The small molecule below binds the protein below.
Small molecule (SMILES): CC(=O)N[C@@H]1[C@@H](O)[C@H](O)[C@@H](CO)O[C@H]1O

Binding-site contacts:
Ligand atom O7 contacts residue ASN524 of chain 1.A at 3.4 Å (h-bond).
Ligand atom C1 contacts residue ASN524 of chain 1.A at 1.4 Å.
Ligand atom O6 contacts residue SER500 of chain 1.A at 4.3 Å.
Ligand atom N2 contacts residue ASN524 of chain 1.A at 3.0 Å (h-bond).
Ligand atom C4 contacts residue ASN524 of chain 1.A at 4.1 Å.
Ligand atom C5 contacts residue ASN524 of chain 1.A at 3.5 Å.
Ligand atom C7 contacts residue ASN524 of chain 1.A at 3.5 Å.
Ligand atom O7 contacts residue SER526 of chain 1.A at 3.1 Å (h-bond).
Ligand atom O5 contacts residue ASN524 of chain 1.A at 2.2 Å (h-bond).
Ligand atom C8 contacts residue ALA525 of chain 1.A at 4.3 Å (hydrophobic).
Ligand atom C2 contacts residue ASN524 of chain 1.A at 2.5 Å.
Ligand atom O5 contacts residue SER500 of chain 1.A at 3.2 Å.
Ligand atom C1 contacts residue SER500 of chain 1.A at 3.9 Å.
Ligand atom C5 contacts residue SER500 of chain 1.A at 3.8 Å.
Ligand atom C6 contacts residue SER500 of chain 1.A at 3.9 Å.
Ligand atom C8 contacts residue ASN524 of chain 1.A at 4.4 Å.
Ligand atom C3 contacts residue ASN524 of chain 1.A at 3.8 Å.
Ligand atom C7 contacts residue SER526 of chain 1.A at 4.3 Å.

Sequence of chain 1.A:
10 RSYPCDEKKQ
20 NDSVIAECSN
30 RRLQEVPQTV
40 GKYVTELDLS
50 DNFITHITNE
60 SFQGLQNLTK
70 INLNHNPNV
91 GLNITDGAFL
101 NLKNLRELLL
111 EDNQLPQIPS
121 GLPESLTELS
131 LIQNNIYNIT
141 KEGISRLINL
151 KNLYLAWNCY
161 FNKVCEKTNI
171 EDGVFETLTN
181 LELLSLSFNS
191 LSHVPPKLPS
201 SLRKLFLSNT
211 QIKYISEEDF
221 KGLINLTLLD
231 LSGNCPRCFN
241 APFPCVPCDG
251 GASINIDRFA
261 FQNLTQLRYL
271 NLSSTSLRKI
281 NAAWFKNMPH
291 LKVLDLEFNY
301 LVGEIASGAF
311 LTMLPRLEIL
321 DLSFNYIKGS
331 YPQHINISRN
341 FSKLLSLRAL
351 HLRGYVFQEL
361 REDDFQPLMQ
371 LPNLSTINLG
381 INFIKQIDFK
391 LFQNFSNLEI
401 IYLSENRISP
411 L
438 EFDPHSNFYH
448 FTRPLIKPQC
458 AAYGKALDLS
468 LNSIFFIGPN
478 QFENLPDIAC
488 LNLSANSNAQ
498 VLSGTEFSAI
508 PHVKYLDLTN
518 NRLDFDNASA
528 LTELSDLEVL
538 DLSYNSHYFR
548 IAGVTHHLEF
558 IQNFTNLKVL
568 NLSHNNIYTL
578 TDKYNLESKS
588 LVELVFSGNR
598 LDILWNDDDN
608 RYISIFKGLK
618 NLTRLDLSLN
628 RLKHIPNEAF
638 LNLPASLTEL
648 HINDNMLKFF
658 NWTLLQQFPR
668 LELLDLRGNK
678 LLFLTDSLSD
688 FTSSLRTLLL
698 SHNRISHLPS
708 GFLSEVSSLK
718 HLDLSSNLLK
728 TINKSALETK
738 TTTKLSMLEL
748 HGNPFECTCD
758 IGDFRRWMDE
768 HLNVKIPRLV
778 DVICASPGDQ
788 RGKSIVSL